Binding-site contacts:
Ligand atom C6 contacts residue LEU5 of chain 1.B at 3.5 Å (hydrophobic).
Ligand atom C7A contacts residue LEU5 of chain 1.B at 4.2 Å (hydrophobic).
Ligand atom C3A contacts residue ASN6 of chain 1.B at 3.8 Å.
Ligand atom N1 contacts residue ASN6 of chain 1.B at 4.0 Å.
Ligand atom C5 contacts residue ASN6 of chain 1.B at 4.2 Å.
Ligand atom C4 contacts residue PRO7 of chain 1.B at 4.2 Å (hydrophobic).
Ligand atom C5 contacts residue LEU5 of chain 1.B at 4.0 Å (hydrophobic).
Ligand atom C6 contacts residue LEU4 of chain 1.B at 4.2 Å (hydrophobic).
Ligand atom N3 contacts residue ASN6 of chain 1.B at 3.5 Å (h-bond).
Ligand atom C7 contacts residue LEU5 of chain 1.B at 3.6 Å (hydrophobic).
Ligand atom C7 contacts residue THR3 of chain 1.B at 4.1 Å.
Ligand atom C7 contacts residue ASN6 of chain 1.B at 3.6 Å.
Ligand atom C5 contacts residue PRO7 of chain 1.B at 4.1 Å (hydrophobic).
Ligand atom C7 contacts residue LEU4 of chain 1.B at 3.7 Å (hydrophobic).
Ligand atom C6 contacts residue THR3 of chain 1.B at 3.3 Å.
Ligand atom C6 contacts residue ASN6 of chain 1.B at 3.9 Å.
Ligand atom C2 contacts residue ASN6 of chain 1.B at 3.8 Å.
Ligand atom C4 contacts residue ASN6 of chain 1.B at 4.0 Å.
Ligand atom C5 contacts residue THR3 of chain 1.B at 3.5 Å.
Ligand atom C7A contacts residue ASN6 of chain 1.B at 3.7 Å.

The protein below binds the small molecule below.
Small molecule (SMILES): c1ccc2[nH]cnc2c1

Sequence of chain 1.B:
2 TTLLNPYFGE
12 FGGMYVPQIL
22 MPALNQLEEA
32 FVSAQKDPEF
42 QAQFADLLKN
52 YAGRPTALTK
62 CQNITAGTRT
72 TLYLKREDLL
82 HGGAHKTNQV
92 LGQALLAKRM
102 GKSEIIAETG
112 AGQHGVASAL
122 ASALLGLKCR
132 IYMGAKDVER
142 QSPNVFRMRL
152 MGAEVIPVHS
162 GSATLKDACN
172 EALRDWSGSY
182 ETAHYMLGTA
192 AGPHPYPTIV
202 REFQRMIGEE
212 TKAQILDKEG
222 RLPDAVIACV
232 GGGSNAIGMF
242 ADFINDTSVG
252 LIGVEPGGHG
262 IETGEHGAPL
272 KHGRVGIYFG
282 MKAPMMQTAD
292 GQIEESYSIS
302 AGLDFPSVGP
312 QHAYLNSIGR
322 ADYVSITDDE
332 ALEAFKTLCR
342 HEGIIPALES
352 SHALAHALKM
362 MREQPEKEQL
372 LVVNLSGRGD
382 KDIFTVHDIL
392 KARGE